Sequence of chain 2.A:
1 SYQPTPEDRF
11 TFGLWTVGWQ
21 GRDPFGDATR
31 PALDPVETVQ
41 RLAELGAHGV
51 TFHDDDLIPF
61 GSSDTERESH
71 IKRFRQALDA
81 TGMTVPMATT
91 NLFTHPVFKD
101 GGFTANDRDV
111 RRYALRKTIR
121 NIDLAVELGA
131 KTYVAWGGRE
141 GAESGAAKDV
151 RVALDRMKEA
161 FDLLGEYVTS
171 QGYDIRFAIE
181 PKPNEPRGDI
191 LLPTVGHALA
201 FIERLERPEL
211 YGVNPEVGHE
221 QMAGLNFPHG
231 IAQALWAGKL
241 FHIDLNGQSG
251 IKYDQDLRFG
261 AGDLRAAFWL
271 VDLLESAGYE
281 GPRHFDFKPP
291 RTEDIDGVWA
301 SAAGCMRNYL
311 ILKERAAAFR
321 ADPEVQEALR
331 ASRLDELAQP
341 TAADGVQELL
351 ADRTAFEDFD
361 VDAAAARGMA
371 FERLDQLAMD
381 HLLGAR

This small molecule binds to this protein.
Small molecule (SMILES): OC[C@H]1O[C@H](O)[C@H](O)[C@@H](O)[C@@H]1O

Sequence of chain 3.A:
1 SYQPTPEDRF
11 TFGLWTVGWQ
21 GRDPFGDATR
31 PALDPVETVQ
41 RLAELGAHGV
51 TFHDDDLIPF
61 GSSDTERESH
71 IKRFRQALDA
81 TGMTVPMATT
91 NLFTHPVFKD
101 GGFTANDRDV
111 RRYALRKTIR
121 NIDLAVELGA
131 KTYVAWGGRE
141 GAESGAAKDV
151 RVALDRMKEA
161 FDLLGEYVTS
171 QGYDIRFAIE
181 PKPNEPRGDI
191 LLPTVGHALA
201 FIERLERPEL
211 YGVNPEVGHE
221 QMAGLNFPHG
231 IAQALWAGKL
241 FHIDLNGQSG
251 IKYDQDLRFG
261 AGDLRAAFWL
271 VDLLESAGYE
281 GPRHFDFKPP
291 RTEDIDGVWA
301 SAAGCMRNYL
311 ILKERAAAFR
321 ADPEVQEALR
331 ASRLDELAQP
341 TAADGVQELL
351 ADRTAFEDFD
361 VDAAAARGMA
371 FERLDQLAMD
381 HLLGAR

Binding-site contacts:
Ligand atom O5 contacts residue TRP136 of chain 2.A at 3.6 Å.
Ligand atom O4 contacts residue ASP244 of chain 2.A at 3.0 Å (salt-bridge).
Ligand atom C4 contacts residue ASP286 of chain 2.A at 3.7 Å.
Ligand atom C5 contacts residue TRP15 of chain 2.A at 3.9 Å (hydrophobic).
Ligand atom O6 contacts residue THR89 of chain 2.A at 3.6 Å.
Ligand atom O6 contacts residue GLU180 of chain 2.A at 3.4 Å (salt-bridge).
Ligand atom O3 contacts residue GLU180 of chain 2.A at 3.0 Å (salt-bridge).
Ligand atom C1 contacts residue TRP136 of chain 2.A at 3.6 Å (hydrophobic).
Ligand atom C1 contacts residue HIS53 of chain 2.A at 3.5 Å.
Ligand atom O4 contacts residue GLU180 of chain 2.A at 2.5 Å (salt-bridge).
Ligand atom C5 contacts residue GLU180 of chain 2.A at 4.2 Å.
Ligand atom O4 contacts residue GLU216 of chain 2.A at 4.2 Å.
Ligand atom C3 contacts residue ASP286 of chain 2.A at 3.1 Å.
Ligand atom O5 contacts residue HIS53 of chain 2.A at 2.7 Å (h-bond).
Ligand atom C6 contacts residue GLU180 of chain 2.A at 3.8 Å.
Ligand atom O6 contacts residue TRP136 of chain 2.A at 3.4 Å.
Ligand atom O2 contacts residue PHE25 of chain 3.A at 3.3 Å.
Ligand atom C3 contacts residue MN1 of chain 2.C at 3.1 Å.
Ligand atom O3 contacts residue ASP286 of chain 2.A at 2.9 Å (salt-bridge).
Ligand atom O4 contacts residue MN1 of chain 2.C at 2.2 Å.
Ligand atom O4 contacts residue ASP286 of chain 2.A at 3.2 Å (salt-bridge).
Ligand atom O2 contacts residue TRP136 of chain 2.A at 3.8 Å.
Ligand atom C5 contacts residue HIS53 of chain 2.A at 3.3 Å.
Ligand atom O1 contacts residue TRP15 of chain 2.A at 3.6 Å (h-bond).
Ligand atom C4 contacts residue MN1 of chain 2.C at 3.1 Å.
Ligand atom C6 contacts residue TRP15 of chain 2.A at 3.9 Å (hydrophobic).
Ligand atom O1 contacts residue HIS53 of chain 2.A at 3.2 Å.
Ligand atom O6 contacts residue HIS53 of chain 2.A at 4.1 Å.
Ligand atom C2 contacts residue TRP136 of chain 2.A at 3.5 Å (hydrophobic).
Ligand atom O3 contacts residue MN1 of chain 2.C at 2.4 Å.
Ligand atom C3 contacts residue GLU180 of chain 2.A at 3.9 Å.
Ligand atom O6 contacts residue VAL134 of chain 2.A at 3.6 Å.
Ligand atom O5 contacts residue PHE93 of chain 2.A at 3.8 Å.
Ligand atom C6 contacts residue THR89 of chain 2.A at 3.8 Å.
Ligand atom C6 contacts residue HIS53 of chain 2.A at 3.6 Å.
Ligand atom O3 contacts residue HIS219 of chain 2.A at 3.4 Å.
Ligand atom C1 contacts residue PHE93 of chain 2.A at 3.7 Å (hydrophobic).
Ligand atom C4 contacts residue GLU180 of chain 2.A at 3.2 Å.
Ligand atom O3 contacts residue GLU216 of chain 2.A at 3.2 Å (salt-bridge).
Ligand atom O1 contacts residue PHE93 of chain 2.A at 4.0 Å.